Binding-site contacts:
Ligand atom O7 contacts residue ASN125 of chain 1.B at 3.8 Å.
Ligand atom C5 contacts residue ASN125 of chain 1.B at 3.6 Å.
Ligand atom C6 contacts residue GLU40 of chain 1.B at 4.2 Å.
Ligand atom O6 contacts residue ASN113 of chain 1.B at 3.3 Å (h-bond).
Ligand atom N2 contacts residue ASN125 of chain 1.B at 3.0 Å (h-bond).
Ligand atom C8 contacts residue ASN125 of chain 1.B at 4.5 Å.
Ligand atom C4 contacts residue ASN125 of chain 1.B at 4.2 Å.
Ligand atom O5 contacts residue ASN125 of chain 1.B at 2.3 Å (h-bond).
Ligand atom C3 contacts residue ASN125 of chain 1.B at 3.8 Å.
Ligand atom O5 contacts residue ASN113 of chain 1.B at 3.5 Å.
Ligand atom C2 contacts residue ASN125 of chain 1.B at 2.5 Å.
Ligand atom C6 contacts residue ASN113 of chain 1.B at 3.8 Å.
Ligand atom C7 contacts residue ASN125 of chain 1.B at 3.5 Å.
Ligand atom C5 contacts residue ASN113 of chain 1.B at 4.5 Å.
Ligand atom C1 contacts residue ASN125 of chain 1.B at 1.4 Å.
Ligand atom C1 contacts residue ASN113 of chain 1.B at 4.4 Å.

Sequence of chain 1.B:
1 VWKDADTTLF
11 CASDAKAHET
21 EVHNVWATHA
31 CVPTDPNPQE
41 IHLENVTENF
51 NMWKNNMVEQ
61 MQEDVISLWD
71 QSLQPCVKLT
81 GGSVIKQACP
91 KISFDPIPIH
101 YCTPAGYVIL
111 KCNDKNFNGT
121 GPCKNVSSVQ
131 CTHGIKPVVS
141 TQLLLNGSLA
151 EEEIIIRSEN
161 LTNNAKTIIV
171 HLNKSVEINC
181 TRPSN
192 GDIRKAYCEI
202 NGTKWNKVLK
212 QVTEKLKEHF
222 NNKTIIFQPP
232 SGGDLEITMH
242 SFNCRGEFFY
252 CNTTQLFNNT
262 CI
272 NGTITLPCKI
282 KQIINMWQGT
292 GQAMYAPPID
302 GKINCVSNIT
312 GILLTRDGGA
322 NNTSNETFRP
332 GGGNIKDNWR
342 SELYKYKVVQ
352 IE

The small molecule below binds the protein below.
Small molecule (SMILES): CC(=O)N[C@@H]1[C@@H](O)[C@H](O)[C@@H](CO)O[C@H]1O